Binding-site contacts:
Ligand atom C8 contacts residue ASN304 of chain 1.A at 4.4 Å.
Ligand atom C4 contacts residue ASN304 of chain 1.A at 4.2 Å.
Ligand atom C3 contacts residue ASN304 of chain 1.A at 3.8 Å.
Ligand atom C5 contacts residue ASN304 of chain 1.A at 3.6 Å.
Ligand atom N2 contacts residue VAL298 of chain 1.A at 4.5 Å.
Ligand atom C7 contacts residue ASN304 of chain 1.A at 3.1 Å.
Ligand atom O6 contacts residue ASN304 of chain 1.A at 4.5 Å.
Ligand atom N2 contacts residue ASN304 of chain 1.A at 3.0 Å (h-bond).
Ligand atom O5 contacts residue ASN304 of chain 1.A at 2.3 Å (h-bond).
Ligand atom C8 contacts residue VAL298 of chain 1.A at 4.2 Å (hydrophobic).
Ligand atom O7 contacts residue ASN304 of chain 1.A at 2.9 Å (h-bond).
Ligand atom C2 contacts residue ASN304 of chain 1.A at 2.5 Å.
Ligand atom C1 contacts residue ASN304 of chain 1.A at 1.4 Å.

Sequence of chain 1.A:
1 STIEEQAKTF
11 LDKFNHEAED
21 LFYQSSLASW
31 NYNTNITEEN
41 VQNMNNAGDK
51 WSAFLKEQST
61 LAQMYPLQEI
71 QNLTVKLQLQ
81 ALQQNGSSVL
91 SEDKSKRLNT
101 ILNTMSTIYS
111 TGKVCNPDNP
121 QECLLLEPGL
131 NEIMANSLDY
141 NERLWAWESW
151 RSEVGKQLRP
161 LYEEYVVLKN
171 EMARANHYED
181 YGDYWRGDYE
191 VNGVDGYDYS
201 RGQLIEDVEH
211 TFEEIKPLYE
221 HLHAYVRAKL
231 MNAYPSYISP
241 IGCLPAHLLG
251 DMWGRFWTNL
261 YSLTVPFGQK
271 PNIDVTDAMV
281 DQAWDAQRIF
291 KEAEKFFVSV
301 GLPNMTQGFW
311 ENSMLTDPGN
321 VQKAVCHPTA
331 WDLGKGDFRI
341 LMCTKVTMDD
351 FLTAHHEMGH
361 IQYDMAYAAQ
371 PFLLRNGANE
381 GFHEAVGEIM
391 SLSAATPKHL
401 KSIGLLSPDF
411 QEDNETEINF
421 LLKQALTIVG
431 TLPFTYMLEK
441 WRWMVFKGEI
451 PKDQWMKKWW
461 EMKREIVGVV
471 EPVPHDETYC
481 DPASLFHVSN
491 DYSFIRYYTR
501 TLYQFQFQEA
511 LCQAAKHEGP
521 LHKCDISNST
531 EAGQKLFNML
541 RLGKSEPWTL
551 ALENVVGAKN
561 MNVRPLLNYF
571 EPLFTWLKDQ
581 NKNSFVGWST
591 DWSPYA

This small molecule binds to this protein.
Small molecule (SMILES): CC(=O)N[C@H]1[C@H](O[C@H]2[C@H](O)[C@@H](NC(C)=O)CO[C@@H]2CO)O[C@H](CO)[C@@H](O)[C@@H]1O